Binding-site contacts:
Ligand atom C23 contacts residue LEU149 of chain 1.B at 3.9 Å (hydrophobic).
Ligand atom N20 contacts residue LEU100 of chain 1.B at 2.9 Å (h-bond).
Ligand atom C2 contacts residue TYR99 of chain 1.B at 3.8 Å (hydrophobic).
Ligand atom C1 contacts residue GLY103 of chain 1.B at 4.1 Å.
Ligand atom C24 contacts residue LEU149 of chain 1.B at 3.7 Å (hydrophobic).
Ligand atom C26 contacts residue VAL37 of chain 1.B at 3.9 Å (hydrophobic).
Ligand atom N22 contacts residue LEU149 of chain 1.B at 3.7 Å.
Ligand atom C23 contacts residue ALA50 of chain 1.B at 3.7 Å (hydrophobic).
Ligand atom C8 contacts residue ILE29 of chain 1.B at 3.6 Å (hydrophobic).
Ligand atom C27 contacts residue THR159 of chain 1.B at 3.5 Å.
Ligand atom C19 contacts residue LEU149 of chain 1.B at 3.5 Å (hydrophobic).
Ligand atom N18 contacts residue LEU100 of chain 1.B at 2.8 Å (h-bond).
Ligand atom C12 contacts residue ASP160 of chain 1.B at 3.7 Å.
Ligand atom C1 contacts residue TYR99 of chain 1.B at 3.9 Å (hydrophobic).
Ligand atom C4 contacts residue ILE29 of chain 1.B at 4.0 Å (hydrophobic).
Ligand atom N17 contacts residue ASP160 of chain 1.B at 3.7 Å.
Ligand atom C2 contacts residue LEU100 of chain 1.B at 3.5 Å (hydrophobic).
Ligand atom C19 contacts residue LEU100 of chain 1.B at 3.7 Å (hydrophobic).
Ligand atom N22 contacts residue ALA50 of chain 1.B at 3.9 Å.
Ligand atom N18 contacts residue LEU149 of chain 1.B at 4.0 Å.
Ligand atom N22 contacts residue LEU100 of chain 1.B at 3.9 Å.
Ligand atom N20 contacts residue LEU149 of chain 1.B at 3.5 Å.
Ligand atom C19 contacts residue TYR99 of chain 1.B at 3.6 Å (hydrophobic).
Ligand atom N20 contacts residue TYR99 of chain 1.B at 3.4 Å.
Ligand atom C1 contacts residue LEU100 of chain 1.B at 3.3 Å (hydrophobic).
Ligand atom N20 contacts residue GLU98 of chain 1.B at 3.5 Å (salt-bridge).
Ligand atom C12 contacts residue LEU149 of chain 1.B at 4.1 Å (hydrophobic).
Ligand atom C13 contacts residue ASP146 of chain 1.B at 3.5 Å.
Ligand atom C11 contacts residue LEU149 of chain 1.B at 3.9 Å (hydrophobic).
Ligand atom N22 contacts residue TYR99 of chain 1.B at 3.7 Å.
Ligand atom N18 contacts residue TYR99 of chain 1.B at 3.4 Å.
Ligand atom C12 contacts residue THR159 of chain 1.B at 3.7 Å.
Ligand atom N17 contacts residue ASP146 of chain 1.B at 2.9 Å (salt-bridge).
Ligand atom C23 contacts residue GLU98 of chain 1.B at 3.9 Å.
Ligand atom N7 contacts residue ILE29 of chain 1.B at 3.2 Å.
Ligand atom C12 contacts residue ASP146 of chain 1.B at 3.9 Å.
Ligand atom N17 contacts residue ASN147 of chain 1.B at 3.1 Å (h-bond).
Ligand atom N22 contacts residue GLU98 of chain 1.B at 2.8 Å (salt-bridge).
Ligand atom C25 contacts residue ALA50 of chain 1.B at 3.6 Å (hydrophobic).
Ligand atom N22 contacts residue VAL81 of chain 1.B at 4.0 Å.

Sequence of chain 1.B:
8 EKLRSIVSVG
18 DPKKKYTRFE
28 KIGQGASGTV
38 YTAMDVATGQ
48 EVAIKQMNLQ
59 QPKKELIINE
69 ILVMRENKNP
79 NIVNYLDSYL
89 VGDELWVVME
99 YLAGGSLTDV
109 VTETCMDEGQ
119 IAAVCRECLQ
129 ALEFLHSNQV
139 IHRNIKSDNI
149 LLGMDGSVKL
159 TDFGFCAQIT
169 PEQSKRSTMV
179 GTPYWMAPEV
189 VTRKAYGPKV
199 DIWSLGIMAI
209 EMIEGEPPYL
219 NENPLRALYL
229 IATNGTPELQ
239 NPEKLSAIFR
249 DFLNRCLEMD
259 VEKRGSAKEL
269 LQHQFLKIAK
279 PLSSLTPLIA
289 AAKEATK

The small molecule below binds the protein below.
Small molecule (SMILES): NC1CCC(CNc2nccc(Nc3cc(C4CC4)n[nH]3)n2)CC1